Sequence of chain 1.H:
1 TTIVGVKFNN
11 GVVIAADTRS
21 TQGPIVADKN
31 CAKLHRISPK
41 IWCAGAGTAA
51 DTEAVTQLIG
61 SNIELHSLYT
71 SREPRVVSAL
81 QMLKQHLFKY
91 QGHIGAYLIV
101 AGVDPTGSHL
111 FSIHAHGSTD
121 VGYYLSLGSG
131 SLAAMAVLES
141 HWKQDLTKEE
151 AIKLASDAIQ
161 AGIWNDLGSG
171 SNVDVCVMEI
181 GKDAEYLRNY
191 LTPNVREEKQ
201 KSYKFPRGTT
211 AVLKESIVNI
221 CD

Sequence of chain 1.I:
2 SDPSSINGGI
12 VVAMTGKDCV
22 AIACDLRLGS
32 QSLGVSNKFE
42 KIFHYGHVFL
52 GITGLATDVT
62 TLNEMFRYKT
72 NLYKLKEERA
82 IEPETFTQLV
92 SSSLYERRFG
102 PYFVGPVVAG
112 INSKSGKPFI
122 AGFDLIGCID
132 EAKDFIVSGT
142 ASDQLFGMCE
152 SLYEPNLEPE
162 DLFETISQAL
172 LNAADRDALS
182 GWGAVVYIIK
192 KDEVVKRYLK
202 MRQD

The small molecule below binds the protein below.
Small molecule (SMILES): CC(C)C[C@H](NC(=O)[C@@H](Cc1ccccc1)N=[N+]=[N-])C(=O)N[C@H](C(=O)N[C@H](CCS(C)(=O)=O)Cc1ccc(CN)cc1)[C@@H](C)O

Binding-site contacts:
Ligand atom O33 contacts residue THR21 of chain 1.H at 3.4 Å (h-bond).
Ligand atom O30 contacts residue SER129 of chain 1.H at 3.1 Å (h-bond).
Ligand atom O31 contacts residue SER20 of chain 1.H at 3.8 Å.
Ligand atom N22 contacts residue GLU53 of chain 1.H at 3.0 Å (salt-bridge).
Ligand atom C54 contacts residue ASP125 of chain 1.I at 3.7 Å.
Ligand atom O31 contacts residue THR21 of chain 1.H at 3.1 Å (h-bond).
Ligand atom C60 contacts residue THR48 of chain 1.H at 3.8 Å.
Ligand atom N53 contacts residue GLN22 of chain 1.H at 3.1 Å (h-bond).
Ligand atom C25 contacts residue THR1 of chain 1.H at 1.4 Å.
Ligand atom C23 contacts residue SER20 of chain 1.H at 3.8 Å.
Ligand atom O30 contacts residue THR1 of chain 1.H at 3.0 Å (h-bond).
Ligand atom C16 contacts residue THR1 of chain 1.H at 2.6 Å.
Ligand atom C15 contacts residue THR1 of chain 1.H at 2.3 Å.
Ligand atom C9 contacts residue THR21 of chain 1.H at 3.6 Å.
Ligand atom C18 contacts residue GLY45 of chain 1.H at 3.3 Å.
Ligand atom C26 contacts residue GLY47 of chain 1.H at 3.6 Å.
Ligand atom S27 contacts residue THR1 of chain 1.H at 3.5 Å (h-bond).
Ligand atom N52 contacts residue GLN22 of chain 1.H at 3.3 Å (h-bond).
Ligand atom O30 contacts residue GLY128 of chain 1.H at 3.7 Å.
Ligand atom C32 contacts residue GLY47 of chain 1.H at 3.4 Å.
Ligand atom C16 contacts residue GLY45 of chain 1.H at 3.5 Å.
Ligand atom N8 contacts residue ASP125 of chain 1.I at 3.4 Å (salt-bridge).
Ligand atom C14 contacts residue GLY47 of chain 1.H at 3.7 Å.
Ligand atom C28 contacts residue THR1 of chain 1.H at 3.5 Å.
Ligand atom C10 contacts residue THR21 of chain 1.H at 3.7 Å.
Ligand atom C23 contacts residue CYS31 of chain 1.H at 3.6 Å (hydrophobic).
Ligand atom C12 contacts residue GLY47 of chain 1.H at 3.6 Å.
Ligand atom C41 contacts residue ASP125 of chain 1.I at 3.8 Å.
Ligand atom N53 contacts residue LEU126 of chain 1.I at 3.8 Å.
Ligand atom N22 contacts residue HIS35 of chain 1.H at 3.6 Å.
Ligand atom C26 contacts residue THR1 of chain 1.H at 2.5 Å.
Ligand atom N14 contacts residue GLY47 of chain 1.H at 3.6 Å.
Ligand atom N14 contacts residue THR1 of chain 1.H at 3.5 Å (h-bond).
Ligand atom O39 contacts residue ALA49 of chain 1.H at 3.1 Å (h-bond).
Ligand atom C57 contacts residue LEU126 of chain 1.I at 3.2 Å (hydrophobic).
Ligand atom O29 contacts residue GLY47 of chain 1.H at 3.7 Å.
Ligand atom N11 contacts residue THR21 of chain 1.H at 3.0 Å (h-bond).
Ligand atom C40 contacts residue ASP125 of chain 1.I at 3.8 Å.
Ligand atom C56 contacts residue LEU126 of chain 1.I at 3.2 Å (hydrophobic).
Ligand atom C24 contacts residue LYS33 of chain 1.H at 3.8 Å.